A small-molecule ligand and the protein it binds are described below.
Small molecule (SMILES): O=C(O)[C@@H](O)C(O)[C@H](O)C(=O)O

Sequence of chain 1.G:
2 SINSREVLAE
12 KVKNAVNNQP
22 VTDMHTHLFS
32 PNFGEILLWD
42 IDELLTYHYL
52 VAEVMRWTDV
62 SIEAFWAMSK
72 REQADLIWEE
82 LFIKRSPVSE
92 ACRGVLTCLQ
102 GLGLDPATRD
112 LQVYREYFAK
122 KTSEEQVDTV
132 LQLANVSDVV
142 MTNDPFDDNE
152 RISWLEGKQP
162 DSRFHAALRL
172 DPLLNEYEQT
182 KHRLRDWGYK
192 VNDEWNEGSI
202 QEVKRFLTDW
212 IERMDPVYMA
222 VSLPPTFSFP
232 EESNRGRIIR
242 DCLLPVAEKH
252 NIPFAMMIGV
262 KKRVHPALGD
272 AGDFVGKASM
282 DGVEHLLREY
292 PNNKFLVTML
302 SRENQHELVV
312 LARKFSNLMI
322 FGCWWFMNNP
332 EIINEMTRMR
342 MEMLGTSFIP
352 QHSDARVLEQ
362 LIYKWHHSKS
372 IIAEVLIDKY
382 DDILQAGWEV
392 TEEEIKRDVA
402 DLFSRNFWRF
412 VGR

Binding-site contacts:
Ligand atom O2 contacts residue HIS28 of chain 1.G at 3.8 Å.
Ligand atom O3 contacts residue ZN1 of chain 1.KA at 3.2 Å.
Ligand atom C2 contacts residue ZN1 of chain 1.KA at 3.2 Å.
Ligand atom C5 contacts residue TYR50 of chain 1.G at 3.8 Å (hydrophobic).
Ligand atom C3 contacts residue HIS28 of chain 1.G at 3.9 Å.
Ligand atom O2 contacts residue ASP355 of chain 1.G at 3.2 Å (salt-bridge).
Ligand atom O1B contacts residue HIS28 of chain 1.G at 3.1 Å (h-bond).
Ligand atom O5B contacts residue TYR50 of chain 1.G at 3.1 Å (h-bond).
Ligand atom O4 contacts residue ARG357 of chain 1.G at 3.0 Å (salt-bridge).
Ligand atom C4 contacts residue TRP326 of chain 1.G at 3.6 Å (hydrophobic).
Ligand atom O1A contacts residue ARG170 of chain 1.G at 2.8 Å (salt-bridge).
Ligand atom O5A contacts residue HIS49 of chain 1.G at 3.0 Å (h-bond).
Ligand atom C1 contacts residue MET258 of chain 1.G at 4.0 Å (hydrophobic).
Ligand atom C4 contacts residue ARG357 of chain 1.G at 3.8 Å.
Ligand atom O5B contacts residue ASP355 of chain 1.G at 3.5 Å (salt-bridge).
Ligand atom C5 contacts residue HIS49 of chain 1.G at 3.7 Å.
Ligand atom O4 contacts residue HIS49 of chain 1.G at 2.9 Å (h-bond).
Ligand atom O1A contacts residue SER223 of chain 1.G at 3.7 Å.
Ligand atom O3 contacts residue ARG357 of chain 1.G at 3.1 Å (salt-bridge).
Ligand atom C4 contacts residue HIS49 of chain 1.G at 3.9 Å.
Ligand atom C1 contacts residue ARG170 of chain 1.G at 3.5 Å.
Ligand atom O1B contacts residue MET258 of chain 1.G at 3.4 Å.
Ligand atom C3 contacts residue ZN1 of chain 1.KA at 3.8 Å.
Ligand atom O2 contacts residue TRP325 of chain 1.G at 2.8 Å (h-bond).
Ligand atom C5 contacts residue ARG357 of chain 1.G at 3.7 Å.
Ligand atom O5A contacts residue TYR50 of chain 1.G at 3.7 Å.
Ligand atom O5B contacts residue TRP326 of chain 1.G at 3.9 Å.
Ligand atom O2 contacts residue ZN1 of chain 1.KA at 2.3 Å.
Ligand atom O3 contacts residue HIS28 of chain 1.G at 2.7 Å (h-bond).
Ligand atom C3 contacts residue ARG357 of chain 1.G at 3.7 Å.
Ligand atom C2 contacts residue TRP325 of chain 1.G at 3.6 Å (hydrophobic).
Ligand atom O1B contacts residue ZN1 of chain 1.KA at 2.4 Å.
Ligand atom O1B contacts residue ARG170 of chain 1.G at 3.2 Å (salt-bridge).
Ligand atom O4 contacts residue TRP326 of chain 1.G at 3.6 Å.
Ligand atom C2 contacts residue TRP326 of chain 1.G at 3.8 Å (hydrophobic).
Ligand atom O1B contacts residue HIS26 of chain 1.G at 3.5 Å (h-bond).
Ligand atom C1 contacts residue ZN1 of chain 1.KA at 3.1 Å.
Ligand atom O1A contacts residue TRP325 of chain 1.G at 3.7 Å.
Ligand atom O5A contacts residue ARG357 of chain 1.G at 2.7 Å (salt-bridge).
Ligand atom C1 contacts residue TRP325 of chain 1.G at 3.8 Å (hydrophobic).